The protein below binds the small molecule below.
Small molecule (SMILES): CC(C)CN(C[C@@H](O)[C@H](Cc1ccccc1)NC(=O)O[C@H]1CCOC1)S(=O)(=O)c1ccc(N)cc1

Sequence of chain 1.D:
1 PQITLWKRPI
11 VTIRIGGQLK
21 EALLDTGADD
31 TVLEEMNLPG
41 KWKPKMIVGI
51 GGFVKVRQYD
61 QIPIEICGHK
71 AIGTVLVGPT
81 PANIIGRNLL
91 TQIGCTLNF

Sequence of chain 1.C:
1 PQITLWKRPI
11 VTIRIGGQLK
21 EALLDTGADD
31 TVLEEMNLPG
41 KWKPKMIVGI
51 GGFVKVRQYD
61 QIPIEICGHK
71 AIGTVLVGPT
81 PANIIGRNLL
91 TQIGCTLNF

Binding-site contacts:
Ligand atom C18 contacts residue ALA28 of chain 1.C at 3.4 Å (hydrophobic).
Ligand atom C2 contacts residue VAL32 of chain 1.D at 3.7 Å (hydrophobic).
Ligand atom C7 contacts residue ASP25 of chain 1.C at 2.9 Å.
Ligand atom C13 contacts residue PRO81 of chain 1.C at 3.7 Å (hydrophobic).
Ligand atom C9 contacts residue GLY27 of chain 1.D at 3.4 Å.
Ligand atom C12 contacts residue ILE50 of chain 1.D at 3.6 Å (hydrophobic).
Ligand atom C18 contacts residue ILE84 of chain 1.C at 3.6 Å (hydrophobic).
Ligand atom C2 contacts residue ILE84 of chain 1.D at 3.3 Å (hydrophobic).
Ligand atom C19 contacts residue ALA28 of chain 1.C at 3.3 Å (hydrophobic).
Ligand atom C12 contacts residue PRO81 of chain 1.C at 3.6 Å (hydrophobic).
Ligand atom O4 contacts residue ILE50 of chain 1.D at 3.1 Å.
Ligand atom O3 contacts residue ASP25 of chain 1.D at 2.6 Å (salt-bridge).
Ligand atom C6 contacts residue ASP25 of chain 1.C at 3.4 Å.
Ligand atom C12 contacts residue GLY49 of chain 1.D at 3.4 Å.
Ligand atom O5 contacts residue GLY49 of chain 1.C at 2.8 Å.
Ligand atom C19 contacts residue VAL32 of chain 1.C at 3.5 Å (hydrophobic).
Ligand atom C25 contacts residue ALA28 of chain 1.D at 3.6 Å (hydrophobic).
Ligand atom C22 contacts residue VAL48 of chain 1.C at 3.3 Å (hydrophobic).
Ligand atom C19 contacts residue ASP30 of chain 1.C at 3.5 Å.
Ligand atom O5 contacts residue VAL48 of chain 1.C at 3.7 Å.
Ligand atom C6 contacts residue ASP25 of chain 1.D at 3.3 Å.
Ligand atom C24 contacts residue GLY27 of chain 1.C at 3.5 Å.
Ligand atom C2 contacts residue ALA28 of chain 1.D at 3.6 Å (hydrophobic).
Ligand atom C14 contacts residue GLY27 of chain 1.C at 3.5 Å.
Ligand atom S1 contacts residue ILE50 of chain 1.D at 3.8 Å.
Ligand atom C5 contacts residue ASP25 of chain 1.C at 3.7 Å.
Ligand atom C17 contacts residue ILE50 of chain 1.D at 3.5 Å (hydrophobic).
Ligand atom C1 contacts residue VAL48 of chain 1.D at 3.6 Å (hydrophobic).
Ligand atom N3 contacts residue ASP30 of chain 1.C at 3.2 Å.
Ligand atom O3 contacts residue GLY27 of chain 1.D at 3.6 Å.
Ligand atom C14 contacts residue ASP25 of chain 1.C at 3.4 Å.
Ligand atom C25 contacts residue VAL32 of chain 1.D at 3.6 Å (hydrophobic).
Ligand atom O2 contacts residue ILE50 of chain 1.C at 3.8 Å.
Ligand atom O3 contacts residue ASP25 of chain 1.C at 2.7 Å (salt-bridge).
Ligand atom C18 contacts residue ILE50 of chain 1.D at 3.3 Å (hydrophobic).
Ligand atom C10 contacts residue ILE50 of chain 1.D at 3.8 Å (hydrophobic).
Ligand atom N1 contacts residue GLY27 of chain 1.D at 3.4 Å (h-bond).
Ligand atom C25 contacts residue ASP30 of chain 1.D at 3.0 Å.
Ligand atom C16 contacts residue GLY27 of chain 1.C at 3.5 Å.
Ligand atom C15 contacts residue GLY27 of chain 1.C at 3.2 Å.